A small-molecule ligand and the protein it binds are described below.
Small molecule (SMILES): CC(C)(C)c1cccc(C(=O)NCC2(NC(=O)c3cccc4nocc34)CCCCC2)c1

Binding-site contacts:
Ligand atom O2 contacts residue LEU95 of chain 2.A at 3.5 Å.
Ligand atom C6 contacts residue ASP185 of chain 1.A at 3.3 Å.
Ligand atom C9 contacts residue PRO97 of chain 2.A at 3.5 Å (hydrophobic).
Ligand atom C6 contacts residue LEU183 of chain 1.A at 3.4 Å (hydrophobic).
Ligand atom C17 contacts residue PRO97 of chain 2.A at 3.6 Å (hydrophobic).
Ligand atom C15 contacts residue GLY121 of chain 2.A at 3.5 Å.
Ligand atom C3 contacts residue TYR144 of chain 2.A at 3.6 Å (hydrophobic).
Ligand atom C24 contacts residue SER96 of chain 2.A at 3.3 Å.
Ligand atom N2 contacts residue PRO152 of chain 2.A at 3.6 Å.
Ligand atom O2 contacts residue SER96 of chain 2.A at 3.3 Å (h-bond).
Ligand atom C20 contacts residue TYR144 of chain 2.A at 3.5 Å (hydrophobic).
Ligand atom O2 contacts residue PRO152 of chain 2.A at 3.2 Å.
Ligand atom C15 contacts residue ARG122 of chain 2.A at 3.7 Å.
Ligand atom C2 contacts residue LEU231 of chain 1.A at 3.6 Å (hydrophobic).
Ligand atom N2 contacts residue SER140 of chain 2.A at 3.4 Å.
Ligand atom C5 contacts residue LEU183 of chain 1.A at 3.3 Å (hydrophobic).
Ligand atom C16 contacts residue GLY125 of chain 2.A at 3.7 Å.
Ligand atom C24 contacts residue LEU95 of chain 2.A at 3.3 Å (hydrophobic).
Ligand atom C contacts residue PRO97 of chain 2.A at 3.7 Å (hydrophobic).
Ligand atom C3 contacts residue VAL145 of chain 2.A at 3.7 Å (hydrophobic).
Ligand atom C16 contacts residue GLU124 of chain 2.A at 3.7 Å.
Ligand atom C22 contacts residue SER140 of chain 2.A at 3.6 Å.
Ligand atom C2 contacts residue GLY182 of chain 1.A at 3.0 Å.
Ligand atom C22 contacts residue GLY142 of chain 2.A at 3.2 Å.
Ligand atom C7 contacts residue ASP185 of chain 1.A at 3.6 Å.
Ligand atom C18 contacts residue PRO97 of chain 2.A at 3.6 Å (hydrophobic).
Ligand atom O contacts residue VAL145 of chain 2.A at 3.2 Å.
Ligand atom C25 contacts residue PRO152 of chain 2.A at 3.7 Å (hydrophobic).
Ligand atom C21 contacts residue TYR144 of chain 2.A at 3.1 Å (hydrophobic).
Ligand atom C14 contacts residue GLY121 of chain 2.A at 3.7 Å.
Ligand atom C21 contacts residue GLY142 of chain 2.A at 3.5 Å.
Ligand atom O contacts residue TYR144 of chain 2.A at 3.6 Å.
Ligand atom C11 contacts residue LEU146 of chain 2.A at 3.3 Å (hydrophobic).
Ligand atom O2 contacts residue TRP139 of chain 2.A at 3.6 Å.
Ligand atom C24 contacts residue PRO152 of chain 2.A at 3.5 Å (hydrophobic).
Ligand atom C13 contacts residue GLY148 of chain 2.A at 3.4 Å.
Ligand atom N2 contacts residue ILE141 of chain 2.A at 3.0 Å (h-bond).
Ligand atom C15 contacts residue TYR123 of chain 2.A at 3.5 Å (hydrophobic).
Ligand atom C14 contacts residue TYR123 of chain 2.A at 3.4 Å (hydrophobic).
Ligand atom O contacts residue LEU146 of chain 2.A at 2.9 Å (h-bond).

Sequence of chain 2.A:
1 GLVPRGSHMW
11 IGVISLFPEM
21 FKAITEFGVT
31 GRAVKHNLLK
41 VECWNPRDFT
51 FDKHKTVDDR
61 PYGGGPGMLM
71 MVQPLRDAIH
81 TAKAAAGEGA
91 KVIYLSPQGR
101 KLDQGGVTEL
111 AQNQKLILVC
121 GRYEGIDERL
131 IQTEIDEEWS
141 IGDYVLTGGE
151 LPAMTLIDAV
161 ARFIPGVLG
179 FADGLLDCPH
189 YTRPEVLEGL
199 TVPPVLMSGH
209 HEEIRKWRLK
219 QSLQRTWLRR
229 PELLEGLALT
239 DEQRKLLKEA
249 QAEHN

Sequence of chain 1.A:
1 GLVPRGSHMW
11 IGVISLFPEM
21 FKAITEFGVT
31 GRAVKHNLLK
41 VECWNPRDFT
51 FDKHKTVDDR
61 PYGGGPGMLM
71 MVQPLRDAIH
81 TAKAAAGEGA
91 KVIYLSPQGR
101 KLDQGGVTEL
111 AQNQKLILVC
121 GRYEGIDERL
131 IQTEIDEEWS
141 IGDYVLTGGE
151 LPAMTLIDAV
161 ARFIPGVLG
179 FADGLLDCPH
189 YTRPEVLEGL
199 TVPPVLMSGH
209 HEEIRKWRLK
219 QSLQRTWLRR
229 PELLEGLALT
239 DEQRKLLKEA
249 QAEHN